Binding-site contacts:
Ligand atom O5 contacts residue ASN363 of chain 1.E at 2.2 Å (h-bond).
Ligand atom N2 contacts residue ASN363 of chain 1.E at 2.6 Å (h-bond).
Ligand atom C4 contacts residue ASN363 of chain 1.E at 4.1 Å.
Ligand atom O7 contacts residue LYS323 of chain 1.E at 4.4 Å.
Ligand atom C7 contacts residue ASN363 of chain 1.E at 3.1 Å.
Ligand atom O7 contacts residue ASN363 of chain 1.E at 3.5 Å (h-bond).
Ligand atom C7 contacts residue LYS323 of chain 1.E at 3.7 Å.
Ligand atom C8 contacts residue ASN363 of chain 1.E at 4.0 Å.
Ligand atom C8 contacts residue LYS323 of chain 1.E at 2.5 Å.
Ligand atom C3 contacts residue ASN363 of chain 1.E at 3.7 Å.
Ligand atom O3 contacts residue LYS323 of chain 1.E at 4.4 Å.
Ligand atom C1 contacts residue ASN363 of chain 1.E at 1.4 Å.
Ligand atom C5 contacts residue ASN363 of chain 1.E at 3.5 Å.
Ligand atom C2 contacts residue ASN363 of chain 1.E at 2.3 Å.
Ligand atom N2 contacts residue LYS323 of chain 1.E at 3.7 Å.

This protein binds this small molecule.
Small molecule (SMILES): CC(=O)N[C@@H]1[C@@H](O)[C@H](O)[C@@H](CO)O[C@H]1O

Sequence of chain 1.E:
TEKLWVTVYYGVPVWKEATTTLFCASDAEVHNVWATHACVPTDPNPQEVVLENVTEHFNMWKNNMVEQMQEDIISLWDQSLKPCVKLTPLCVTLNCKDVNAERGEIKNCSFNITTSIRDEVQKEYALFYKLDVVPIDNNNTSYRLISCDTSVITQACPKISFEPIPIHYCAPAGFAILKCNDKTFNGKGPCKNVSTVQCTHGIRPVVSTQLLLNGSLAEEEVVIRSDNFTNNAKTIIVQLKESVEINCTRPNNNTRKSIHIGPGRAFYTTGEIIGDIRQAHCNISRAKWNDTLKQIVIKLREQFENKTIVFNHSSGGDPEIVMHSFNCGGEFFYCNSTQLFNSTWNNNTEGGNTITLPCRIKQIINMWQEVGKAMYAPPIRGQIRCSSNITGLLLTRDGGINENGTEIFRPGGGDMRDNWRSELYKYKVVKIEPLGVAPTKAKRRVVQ